Binding-site contacts:
Ligand atom C10 contacts residue PHE140 of chain 2.A at 3.4 Å (hydrophobic).
Ligand atom C7 contacts residue HIS41 of chain 2.A at 3.8 Å.
Ligand atom N3 contacts residue HIS163 of chain 2.A at 2.7 Å (h-bond).
Ligand atom C9 contacts residue LEU141 of chain 2.A at 3.9 Å (hydrophobic).
Ligand atom C10 contacts residue LEU141 of chain 2.A at 3.4 Å (hydrophobic).
Ligand atom C5 contacts residue HIS164 of chain 2.A at 3.8 Å.
Ligand atom C6 contacts residue HIS164 of chain 2.A at 3.5 Å.
Ligand atom O contacts residue GLU166 of chain 2.A at 3.0 Å (salt-bridge).
Ligand atom C10 contacts residue ASN142 of chain 2.A at 3.7 Å.
Ligand atom N3 contacts residue SER144 of chain 2.A at 4.0 Å.
Ligand atom N3 contacts residue PHE140 of chain 2.A at 4.0 Å.
Ligand atom C10 contacts residue GLU166 of chain 2.A at 3.6 Å.
Ligand atom C6 contacts residue ASP187 of chain 2.A at 3.6 Å.
Ligand atom C4 contacts residue MET49 of chain 2.A at 3.6 Å (hydrophobic).
Ligand atom C11 contacts residue PHE140 of chain 2.A at 3.1 Å (hydrophobic).
Ligand atom C4 contacts residue GLN189 of chain 2.A at 3.9 Å.
Ligand atom C11 contacts residue LEU141 of chain 2.A at 3.7 Å (hydrophobic).
Ligand atom O contacts residue MET165 of chain 2.A at 3.4 Å.
Ligand atom C12 contacts residue GLU166 of chain 2.A at 3.6 Å.
Ligand atom C12 contacts residue MET165 of chain 2.A at 4.0 Å (hydrophobic).
Ligand atom C12 contacts residue HIS163 of chain 2.A at 3.5 Å.
Ligand atom C5 contacts residue MET165 of chain 2.A at 3.8 Å (hydrophobic).
Ligand atom C11 contacts residue GLU166 of chain 2.A at 3.7 Å.
Ligand atom C12 contacts residue CYS145 of chain 2.A at 3.9 Å (hydrophobic).
Ligand atom N1 contacts residue HIS164 of chain 2.A at 3.6 Å.
Ligand atom C6 contacts residue MET165 of chain 2.A at 3.8 Å (hydrophobic).
Ligand atom N3 contacts residue GLU166 of chain 2.A at 3.6 Å.
Ligand atom N1 contacts residue ASP187 of chain 2.A at 2.9 Å.
Ligand atom C6 contacts residue HIS41 of chain 2.A at 3.3 Å.
Ligand atom C4 contacts residue MET165 of chain 2.A at 3.8 Å (hydrophobic).
Ligand atom C9 contacts residue ASN142 of chain 2.A at 3.3 Å.
Ligand atom C7 contacts residue HIS164 of chain 2.A at 3.3 Å.
Ligand atom C11 contacts residue HIS163 of chain 2.A at 3.7 Å.
Ligand atom C3 contacts residue MET49 of chain 2.A at 3.7 Å (hydrophobic).
Ligand atom N1 contacts residue HIS41 of chain 2.A at 3.1 Å (h-bond).
Ligand atom C4 contacts residue ARG188 of chain 2.A at 3.7 Å.
Ligand atom N2 contacts residue ASN142 of chain 2.A at 3.8 Å.
Ligand atom N contacts residue GLN189 of chain 2.A at 3.6 Å (h-bond).
Ligand atom N contacts residue MET49 of chain 2.A at 3.2 Å.
Ligand atom N contacts residue ARG188 of chain 2.A at 3.8 Å.

Sequence of chain 2.A:
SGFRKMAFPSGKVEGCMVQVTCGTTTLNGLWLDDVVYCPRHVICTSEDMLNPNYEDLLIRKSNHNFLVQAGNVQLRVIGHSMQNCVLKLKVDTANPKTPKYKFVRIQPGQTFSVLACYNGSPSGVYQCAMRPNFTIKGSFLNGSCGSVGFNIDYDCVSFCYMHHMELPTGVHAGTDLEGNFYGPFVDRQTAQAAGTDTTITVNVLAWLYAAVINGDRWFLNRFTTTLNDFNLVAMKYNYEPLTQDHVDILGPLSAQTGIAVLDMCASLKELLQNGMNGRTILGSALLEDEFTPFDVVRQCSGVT

The small molecule below binds the protein below.
Small molecule (SMILES): N#Cc1cncc(CC(=O)Nc2cccnc2)c1